Binding-site contacts:
Ligand atom O5 contacts residue THR615 of chain 1.B at 3.9 Å.
Ligand atom C1 contacts residue THR615 of chain 1.B at 4.2 Å.
Ligand atom C7 contacts residue ASN613 of chain 1.B at 3.2 Å.
Ligand atom C7 contacts residue GLN641 of chain 1.B at 4.4 Å.
Ligand atom O5 contacts residue ASN613 of chain 1.B at 2.4 Å (h-bond).
Ligand atom C2 contacts residue ASN613 of chain 1.B at 2.6 Å.
Ligand atom N2 contacts residue ASN613 of chain 1.B at 3.0 Å (h-bond).
Ligand atom C3 contacts residue ASN613 of chain 1.B at 3.9 Å.
Ligand atom O7 contacts residue ASN613 of chain 1.B at 3.1 Å (h-bond).
Ligand atom C4 contacts residue ASN613 of chain 1.B at 4.3 Å.
Ligand atom O7 contacts residue GLN833 of chain 1.C at 3.8 Å.
Ligand atom C8 contacts residue ASN613 of chain 1.B at 4.4 Å.
Ligand atom C1 contacts residue ASN613 of chain 1.B at 1.4 Å.
Ligand atom O5 contacts residue GLN833 of chain 1.C at 4.3 Å.
Ligand atom C5 contacts residue ASN613 of chain 1.B at 3.6 Å.
Ligand atom C1 contacts residue GLN833 of chain 1.C at 4.4 Å.
Ligand atom O6 contacts residue THR615 of chain 1.B at 3.9 Å.
Ligand atom C8 contacts residue GLN641 of chain 1.B at 3.3 Å.

Sequence of chain 1.C:
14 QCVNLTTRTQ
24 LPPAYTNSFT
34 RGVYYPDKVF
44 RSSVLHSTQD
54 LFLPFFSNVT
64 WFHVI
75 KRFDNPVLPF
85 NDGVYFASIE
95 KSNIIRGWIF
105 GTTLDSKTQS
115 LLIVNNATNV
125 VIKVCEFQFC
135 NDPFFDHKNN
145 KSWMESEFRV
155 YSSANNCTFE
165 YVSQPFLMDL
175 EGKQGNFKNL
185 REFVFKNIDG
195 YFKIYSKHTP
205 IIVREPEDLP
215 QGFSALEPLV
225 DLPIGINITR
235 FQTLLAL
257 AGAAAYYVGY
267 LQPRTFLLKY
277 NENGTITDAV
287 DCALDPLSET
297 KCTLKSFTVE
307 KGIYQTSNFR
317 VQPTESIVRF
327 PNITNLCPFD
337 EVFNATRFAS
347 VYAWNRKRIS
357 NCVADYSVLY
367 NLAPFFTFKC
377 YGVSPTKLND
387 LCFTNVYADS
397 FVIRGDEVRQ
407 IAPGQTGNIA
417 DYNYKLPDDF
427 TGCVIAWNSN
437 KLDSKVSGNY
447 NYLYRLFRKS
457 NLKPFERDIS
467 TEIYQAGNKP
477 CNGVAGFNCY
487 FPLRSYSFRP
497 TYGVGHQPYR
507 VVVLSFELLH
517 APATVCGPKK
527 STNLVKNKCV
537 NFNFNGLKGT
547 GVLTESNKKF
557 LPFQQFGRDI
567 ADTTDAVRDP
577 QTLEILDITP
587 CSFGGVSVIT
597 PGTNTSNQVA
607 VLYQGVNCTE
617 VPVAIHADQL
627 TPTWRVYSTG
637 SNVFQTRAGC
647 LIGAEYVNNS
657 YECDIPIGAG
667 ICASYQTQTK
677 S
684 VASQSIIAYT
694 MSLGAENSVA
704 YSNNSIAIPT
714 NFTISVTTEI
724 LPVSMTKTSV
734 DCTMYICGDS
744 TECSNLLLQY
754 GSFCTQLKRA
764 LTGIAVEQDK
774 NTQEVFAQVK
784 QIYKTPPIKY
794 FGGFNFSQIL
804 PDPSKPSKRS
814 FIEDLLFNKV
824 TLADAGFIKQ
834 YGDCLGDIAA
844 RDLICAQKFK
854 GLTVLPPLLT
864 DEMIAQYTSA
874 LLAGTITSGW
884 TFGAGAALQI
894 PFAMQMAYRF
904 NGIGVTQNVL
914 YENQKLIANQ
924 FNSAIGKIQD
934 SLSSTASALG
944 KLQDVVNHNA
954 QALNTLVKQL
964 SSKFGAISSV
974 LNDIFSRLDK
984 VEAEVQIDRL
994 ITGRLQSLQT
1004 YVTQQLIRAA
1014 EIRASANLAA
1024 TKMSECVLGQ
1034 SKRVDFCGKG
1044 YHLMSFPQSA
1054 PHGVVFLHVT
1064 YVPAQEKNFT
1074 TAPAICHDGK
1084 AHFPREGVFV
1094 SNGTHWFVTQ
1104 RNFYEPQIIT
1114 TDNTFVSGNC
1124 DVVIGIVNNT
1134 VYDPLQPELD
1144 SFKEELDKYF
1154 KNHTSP

A protein and the small-molecule ligand that binds it are described below.
Small molecule (SMILES): CC(=O)N[C@H]1[C@H](O[C@H]2[C@H](O)[C@@H](NC(C)=O)CO[C@@H]2CO)O[C@H](CO)[C@@H](O)[C@@H]1O

Sequence of chain 1.B:
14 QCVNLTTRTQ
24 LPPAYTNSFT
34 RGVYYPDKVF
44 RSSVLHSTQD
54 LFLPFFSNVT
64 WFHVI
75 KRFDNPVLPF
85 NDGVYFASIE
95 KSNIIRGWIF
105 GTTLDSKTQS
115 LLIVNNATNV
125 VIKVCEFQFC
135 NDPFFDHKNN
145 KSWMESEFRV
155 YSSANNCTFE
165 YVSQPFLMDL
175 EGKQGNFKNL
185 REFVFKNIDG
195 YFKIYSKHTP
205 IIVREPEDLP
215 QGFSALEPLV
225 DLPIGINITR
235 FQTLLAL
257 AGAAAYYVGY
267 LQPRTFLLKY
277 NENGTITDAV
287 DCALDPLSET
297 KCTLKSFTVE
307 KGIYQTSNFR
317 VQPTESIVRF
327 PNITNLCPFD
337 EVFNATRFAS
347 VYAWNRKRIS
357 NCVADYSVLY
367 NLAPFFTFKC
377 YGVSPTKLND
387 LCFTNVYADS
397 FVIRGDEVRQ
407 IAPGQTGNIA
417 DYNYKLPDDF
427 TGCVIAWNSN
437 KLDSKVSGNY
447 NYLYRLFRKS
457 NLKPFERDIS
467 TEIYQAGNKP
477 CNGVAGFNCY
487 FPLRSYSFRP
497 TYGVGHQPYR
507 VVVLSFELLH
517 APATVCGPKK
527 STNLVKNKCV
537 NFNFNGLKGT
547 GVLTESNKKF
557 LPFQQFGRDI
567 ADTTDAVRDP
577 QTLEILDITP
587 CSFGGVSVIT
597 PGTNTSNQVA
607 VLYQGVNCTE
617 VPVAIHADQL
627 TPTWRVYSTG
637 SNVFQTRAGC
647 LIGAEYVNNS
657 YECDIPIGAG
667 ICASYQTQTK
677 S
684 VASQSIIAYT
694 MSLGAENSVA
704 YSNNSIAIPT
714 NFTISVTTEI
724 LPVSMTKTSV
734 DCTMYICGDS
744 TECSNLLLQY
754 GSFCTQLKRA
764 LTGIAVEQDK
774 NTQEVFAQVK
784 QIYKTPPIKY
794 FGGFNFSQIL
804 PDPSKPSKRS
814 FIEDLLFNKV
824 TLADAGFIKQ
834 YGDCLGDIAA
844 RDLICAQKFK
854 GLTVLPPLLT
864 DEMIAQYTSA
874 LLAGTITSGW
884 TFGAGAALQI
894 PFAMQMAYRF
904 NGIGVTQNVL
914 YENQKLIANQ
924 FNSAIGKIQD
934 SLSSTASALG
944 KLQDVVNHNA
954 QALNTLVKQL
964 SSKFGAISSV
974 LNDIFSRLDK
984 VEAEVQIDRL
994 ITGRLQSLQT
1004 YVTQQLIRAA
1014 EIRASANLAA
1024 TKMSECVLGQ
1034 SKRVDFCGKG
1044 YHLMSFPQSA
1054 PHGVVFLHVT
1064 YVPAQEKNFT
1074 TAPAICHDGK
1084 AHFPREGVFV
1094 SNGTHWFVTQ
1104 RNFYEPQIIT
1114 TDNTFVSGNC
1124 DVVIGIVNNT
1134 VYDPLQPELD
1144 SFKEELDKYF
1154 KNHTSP